This protein binds this small molecule.
Small molecule (SMILES): C[C@@H]1O[C@@H](O)[C@@H](O)[C@H](O)[C@@H]1O

Binding-site contacts:
Ligand atom O2 contacts residue NAG1 of chain 1.R at 4.3 Å.
Ligand atom C6 contacts residue NAG1 of chain 1.R at 4.4 Å.
Ligand atom O5 contacts residue NAG1 of chain 1.R at 2.1 Å (h-bond).
Ligand atom C4 contacts residue NAG1 of chain 1.R at 4.1 Å.
Ligand atom C2 contacts residue NAG1 of chain 1.R at 3.1 Å.
Ligand atom C1 contacts residue NAG1 of chain 1.R at 2.0 Å.
Ligand atom C3 contacts residue NAG1 of chain 1.R at 3.8 Å.
Ligand atom O3 contacts residue NAG1 of chain 1.R at 3.6 Å (h-bond).
Ligand atom C5 contacts residue NAG1 of chain 1.R at 3.5 Å.